Binding-site contacts:
Ligand atom C8 contacts residue ASN246 of chain 1.C at 4.5 Å.
Ligand atom N2 contacts residue ASN246 of chain 1.C at 2.9 Å (h-bond).
Ligand atom O7 contacts residue ASN246 of chain 1.C at 2.8 Å (h-bond).
Ligand atom O3 contacts residue ASN246 of chain 1.C at 4.4 Å.
Ligand atom C3 contacts residue ASN246 of chain 1.C at 3.5 Å.
Ligand atom O5 contacts residue ASN246 of chain 1.C at 2.1 Å (h-bond).
Ligand atom C8 contacts residue THR206 of chain 1.C at 4.2 Å.
Ligand atom C1 contacts residue ASN246 of chain 1.C at 1.4 Å.
Ligand atom C4 contacts residue ASN246 of chain 1.C at 3.9 Å.
Ligand atom C2 contacts residue ASN246 of chain 1.C at 2.1 Å.
Ligand atom C6 contacts residue ASN246 of chain 1.C at 4.5 Å.
Ligand atom C5 contacts residue ASN246 of chain 1.C at 3.4 Å.
Ligand atom C7 contacts residue ASN246 of chain 1.C at 3.1 Å.

Sequence of chain 1.C:
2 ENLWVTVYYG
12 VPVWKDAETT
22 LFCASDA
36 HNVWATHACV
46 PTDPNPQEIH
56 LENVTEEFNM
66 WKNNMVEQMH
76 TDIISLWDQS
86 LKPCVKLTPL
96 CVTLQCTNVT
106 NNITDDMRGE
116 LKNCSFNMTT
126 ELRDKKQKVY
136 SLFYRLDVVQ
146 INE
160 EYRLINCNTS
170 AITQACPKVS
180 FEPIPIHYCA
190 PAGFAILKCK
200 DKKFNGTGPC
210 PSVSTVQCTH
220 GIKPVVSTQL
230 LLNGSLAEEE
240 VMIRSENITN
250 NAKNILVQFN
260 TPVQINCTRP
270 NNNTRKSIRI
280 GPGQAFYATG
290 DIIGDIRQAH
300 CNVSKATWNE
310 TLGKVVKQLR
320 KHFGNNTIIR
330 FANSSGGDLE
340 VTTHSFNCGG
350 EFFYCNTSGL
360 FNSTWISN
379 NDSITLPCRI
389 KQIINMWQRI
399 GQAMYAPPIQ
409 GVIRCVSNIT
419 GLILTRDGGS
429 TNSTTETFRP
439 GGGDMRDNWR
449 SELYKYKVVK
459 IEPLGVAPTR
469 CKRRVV

This small molecule binds to this protein.
Small molecule (SMILES): CC(=O)N[C@H]1[C@H](O[C@H]2[C@H](O)[C@@H](NC(C)=O)CO[C@@H]2CO)O[C@H](CO)[C@@H](O[C@@H]2O[C@H](CO[C@H]3O[C@H](CO[C@H]4O[C@H](CO)[C@@H](O)[C@H](O)[C@@H]4O)[C@@H](O)[C@H](O[C@H]4O[C@H](CO)[C@@H](O)[C@H](O)[C@@H]4O)[C@@H]3O)[C@@H](O)[C@H](O[C@H]3O[C@H](CO)[C@@H](O)[C@H](O)[C@@H]3O[C@H]3O[C@H](CO)[C@@H](O)[C@H](O)[C@@H]3O)[C@@H]2O)[C@@H]1O